The small molecule below binds the protein below.
Small molecule (SMILES): N[C@H](C(=O)O)c1ccc(C(=O)O)c(C(=O)O)c1

Sequence of chain 1.A:
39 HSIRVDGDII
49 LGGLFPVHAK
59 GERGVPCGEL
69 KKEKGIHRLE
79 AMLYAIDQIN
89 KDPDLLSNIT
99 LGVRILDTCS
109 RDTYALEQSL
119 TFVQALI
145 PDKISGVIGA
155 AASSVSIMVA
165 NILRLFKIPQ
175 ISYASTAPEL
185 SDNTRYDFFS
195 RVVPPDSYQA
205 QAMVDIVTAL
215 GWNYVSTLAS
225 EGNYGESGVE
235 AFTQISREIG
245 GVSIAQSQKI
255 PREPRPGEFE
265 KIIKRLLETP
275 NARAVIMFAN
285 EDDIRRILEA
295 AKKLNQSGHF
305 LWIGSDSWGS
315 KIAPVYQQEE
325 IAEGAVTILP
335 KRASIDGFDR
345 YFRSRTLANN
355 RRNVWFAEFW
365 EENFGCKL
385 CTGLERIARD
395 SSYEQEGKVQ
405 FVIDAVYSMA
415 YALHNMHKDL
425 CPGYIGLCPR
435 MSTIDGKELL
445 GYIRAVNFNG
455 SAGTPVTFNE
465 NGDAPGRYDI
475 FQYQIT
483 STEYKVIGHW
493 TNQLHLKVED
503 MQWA

Binding-site contacts:
Ligand atom O14 contacts residue THR180 of chain 1.A at 3.2 Å (h-bond).
Ligand atom N11 contacts residue TYR228 of chain 1.A at 2.9 Å.
Ligand atom C10 contacts residue ASP310 of chain 1.A at 3.9 Å.
Ligand atom O13 contacts residue LYS315 of chain 1.A at 3.8 Å.
Ligand atom C7 contacts residue LYS402 of chain 1.A at 3.9 Å.
Ligand atom O15 contacts residue ARG76 of chain 1.A at 3.3 Å (salt-bridge).
Ligand atom C9 contacts residue TYR228 of chain 1.A at 3.2 Å (hydrophobic).
Ligand atom C7 contacts residue ARG76 of chain 1.A at 3.3 Å.
Ligand atom O14 contacts residue SER157 of chain 1.A at 2.1 Å (h-bond).
Ligand atom C10 contacts residue THR180 of chain 1.A at 3.8 Å.
Ligand atom C2 contacts residue ALA178 of chain 1.A at 3.7 Å (hydrophobic).
Ligand atom O14 contacts residue TYR228 of chain 1.A at 3.1 Å.
Ligand atom C9 contacts residue SER157 of chain 1.A at 3.1 Å.
Ligand atom N11 contacts residue ASP310 of chain 1.A at 3.0 Å (salt-bridge).
Ligand atom C8 contacts residue LYS315 of chain 1.A at 3.9 Å.
Ligand atom C1 contacts residue ALA155 of chain 1.A at 3.6 Å (hydrophobic).
Ligand atom C3 contacts residue ASP310 of chain 1.A at 3.9 Å.
Ligand atom O17 contacts residue SER157 of chain 1.A at 2.8 Å (h-bond).
Ligand atom N11 contacts residue ALA178 of chain 1.A at 3.2 Å (h-bond).
Ligand atom C4 contacts residue LYS402 of chain 1.A at 3.9 Å.
Ligand atom C10 contacts residue ALA178 of chain 1.A at 4.0 Å (hydrophobic).
Ligand atom C7 contacts residue LYS72 of chain 1.A at 4.0 Å.
Ligand atom O17 contacts residue ALA155 of chain 1.A at 3.8 Å.
Ligand atom O12 contacts residue ARG76 of chain 1.A at 2.6 Å (salt-bridge).
Ligand atom C1 contacts residue ALA178 of chain 1.A at 3.7 Å (hydrophobic).
Ligand atom O12 contacts residue LYS72 of chain 1.A at 3.3 Å.
Ligand atom O16 contacts residue ASP310 of chain 1.A at 3.7 Å.
Ligand atom O12 contacts residue LYS402 of chain 1.A at 3.6 Å.
Ligand atom C10 contacts residue TYR228 of chain 1.A at 3.1 Å (hydrophobic).
Ligand atom O17 contacts residue TYR228 of chain 1.A at 4.0 Å.
Ligand atom C2 contacts residue ALA155 of chain 1.A at 3.3 Å (hydrophobic).
Ligand atom O13 contacts residue LYS72 of chain 1.A at 3.1 Å (salt-bridge).
Ligand atom O15 contacts residue LYS72 of chain 1.A at 3.8 Å.
Ligand atom O16 contacts residue SER311 of chain 1.A at 3.4 Å.
Ligand atom C9 contacts residue THR180 of chain 1.A at 3.9 Å.
Ligand atom O17 contacts residue ALA156 of chain 1.A at 3.1 Å.
Ligand atom O14 contacts residue SER179 of chain 1.A at 3.7 Å.
Ligand atom O15 contacts residue ALA155 of chain 1.A at 3.7 Å.
Ligand atom N11 contacts residue THR180 of chain 1.A at 2.6 Å (h-bond).
Ligand atom O16 contacts residue LYS315 of chain 1.A at 3.1 Å (salt-bridge).